The small molecule below binds the protein below.
Small molecule (SMILES): CCc1c(C#N)c(SCc2ccc(CNC(=O)CN)cc2)nc(N2CCCN(C)CC2)c1C#N

Sequence of chain 1.A:
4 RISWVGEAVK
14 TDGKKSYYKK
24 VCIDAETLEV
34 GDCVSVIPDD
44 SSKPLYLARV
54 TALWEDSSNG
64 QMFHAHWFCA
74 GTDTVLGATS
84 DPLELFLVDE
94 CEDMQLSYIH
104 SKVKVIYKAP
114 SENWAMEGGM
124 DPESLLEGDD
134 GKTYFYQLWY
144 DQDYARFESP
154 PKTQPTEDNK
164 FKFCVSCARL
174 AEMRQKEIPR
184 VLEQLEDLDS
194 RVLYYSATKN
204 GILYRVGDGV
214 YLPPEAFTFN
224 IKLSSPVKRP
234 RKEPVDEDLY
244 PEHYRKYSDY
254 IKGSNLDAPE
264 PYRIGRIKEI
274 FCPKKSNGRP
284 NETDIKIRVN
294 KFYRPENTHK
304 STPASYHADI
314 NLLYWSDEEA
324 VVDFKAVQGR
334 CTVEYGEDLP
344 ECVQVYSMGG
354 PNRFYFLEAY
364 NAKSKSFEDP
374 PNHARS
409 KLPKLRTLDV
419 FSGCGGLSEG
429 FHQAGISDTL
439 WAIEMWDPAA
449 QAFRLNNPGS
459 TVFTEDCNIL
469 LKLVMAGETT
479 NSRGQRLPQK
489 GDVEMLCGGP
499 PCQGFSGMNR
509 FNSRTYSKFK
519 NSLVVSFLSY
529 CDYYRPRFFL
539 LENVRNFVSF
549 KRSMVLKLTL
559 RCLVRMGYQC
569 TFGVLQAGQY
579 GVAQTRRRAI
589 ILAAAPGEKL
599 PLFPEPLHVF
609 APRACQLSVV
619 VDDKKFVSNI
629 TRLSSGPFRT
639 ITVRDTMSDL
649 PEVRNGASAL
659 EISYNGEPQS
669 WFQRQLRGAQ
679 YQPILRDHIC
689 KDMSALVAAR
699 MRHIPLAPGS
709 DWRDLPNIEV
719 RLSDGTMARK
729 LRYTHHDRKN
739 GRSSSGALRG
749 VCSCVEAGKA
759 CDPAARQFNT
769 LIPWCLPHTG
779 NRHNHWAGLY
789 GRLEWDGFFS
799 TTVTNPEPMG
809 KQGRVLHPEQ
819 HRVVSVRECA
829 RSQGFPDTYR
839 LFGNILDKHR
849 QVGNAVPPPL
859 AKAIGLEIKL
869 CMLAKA

Binding-site contacts:
Ligand atom N12 contacts residue TYR49 of chain 1.A at 4.2 Å.
Ligand atom C31 contacts residue TYR49 of chain 1.A at 4.0 Å (hydrophobic).
Ligand atom N34 contacts residue CYS72 of chain 1.A at 3.9 Å.
Ligand atom C21 contacts residue GLU93 of chain 1.A at 4.0 Å.
Ligand atom N25 contacts residue GLU95 of chain 1.A at 3.4 Å (salt-bridge).
Ligand atom S18 contacts residue GLU93 of chain 1.A at 4.1 Å.
Ligand atom C07 contacts residue ASP76 of chain 1.A at 3.8 Å.
Ligand atom C32 contacts residue CYS72 of chain 1.A at 3.8 Å (hydrophobic).
Ligand atom C01 contacts residue TYR143 of chain 1.A at 4.1 Å (hydrophobic).
Ligand atom C23 contacts residue GLU95 of chain 1.A at 4.2 Å.
Ligand atom C01 contacts residue ASP76 of chain 1.A at 3.1 Å.
Ligand atom C24 contacts residue TRP70 of chain 1.A at 3.3 Å (hydrophobic).
Ligand atom C19 contacts residue TRP70 of chain 1.A at 4.1 Å (hydrophobic).
Ligand atom N34 contacts residue GLN145 of chain 1.A at 3.1 Å (h-bond).
Ligand atom C24 contacts residue GLU95 of chain 1.A at 2.8 Å.
Ligand atom C02 contacts residue GLN145 of chain 1.A at 3.6 Å.
Ligand atom C04 contacts residue ASP76 of chain 1.A at 4.2 Å.
Ligand atom C20 contacts residue TRP70 of chain 1.A at 3.8 Å (hydrophobic).
Ligand atom C10 contacts residue TYR49 of chain 1.A at 3.8 Å (hydrophobic).
Ligand atom C23 contacts residue TRP70 of chain 1.A at 3.3 Å (hydrophobic).
Ligand atom C11 contacts residue TYR49 of chain 1.A at 3.3 Å (hydrophobic).
Ligand atom C30 contacts residue TYR49 of chain 1.A at 4.0 Å (hydrophobic).
Ligand atom N16 contacts residue ASP76 of chain 1.A at 4.1 Å.
Ligand atom C01 contacts residue CYS72 of chain 1.A at 4.1 Å (hydrophobic).
Ligand atom C19 contacts residue PHE71 of chain 1.A at 3.3 Å (hydrophobic).
Ligand atom C09 contacts residue ASP76 of chain 1.A at 3.5 Å.
Ligand atom N08 contacts residue ASP76 of chain 1.A at 3.7 Å.
Ligand atom N34 contacts residue VAL91 of chain 1.A at 3.5 Å.
Ligand atom C33 contacts residue GLN145 of chain 1.A at 3.4 Å.
Ligand atom C32 contacts residue GLN145 of chain 1.A at 4.2 Å.
Ligand atom S18 contacts residue VAL91 of chain 1.A at 4.1 Å.
Ligand atom C21 contacts residue TRP70 of chain 1.A at 3.8 Å (hydrophobic).
Ligand atom C17 contacts residue CYS72 of chain 1.A at 4.1 Å (hydrophobic).
Ligand atom C33 contacts residue CYS72 of chain 1.A at 3.7 Å (hydrophobic).
Ligand atom C01 contacts residue GLN145 of chain 1.A at 3.9 Å.
Ligand atom S18 contacts residue CYS72 of chain 1.A at 4.1 Å.
Ligand atom S18 contacts residue PHE71 of chain 1.A at 4.0 Å.
Ligand atom C30 contacts residue TRP70 of chain 1.A at 3.7 Å (hydrophobic).
Ligand atom C31 contacts residue TRP70 of chain 1.A at 3.9 Å (hydrophobic).
Ligand atom C22 contacts residue TRP70 of chain 1.A at 3.4 Å (hydrophobic).